Binding-site contacts:
Ligand atom C5 contacts residue ASN717 of chain 1.C at 3.6 Å.
Ligand atom C5 contacts residue LEU922 of chain 1.C at 4.3 Å (hydrophobic).
Ligand atom C1 contacts residue ASN717 of chain 1.C at 1.4 Å.
Ligand atom O7 contacts residue ASN717 of chain 1.C at 3.7 Å.
Ligand atom N2 contacts residue ASN717 of chain 1.C at 2.9 Å (h-bond).
Ligand atom O5 contacts residue ASN717 of chain 1.C at 2.3 Å (h-bond).
Ligand atom C2 contacts residue ASN717 of chain 1.C at 2.4 Å.
Ligand atom C4 contacts residue ASN717 of chain 1.C at 4.2 Å.
Ligand atom C7 contacts residue ASN717 of chain 1.C at 3.5 Å.
Ligand atom O7 contacts residue LEU922 of chain 1.C at 3.2 Å.
Ligand atom O6 contacts residue GLN926 of chain 1.C at 4.4 Å.
Ligand atom C8 contacts residue LEU922 of chain 1.C at 3.9 Å (hydrophobic).
Ligand atom C3 contacts residue ASN717 of chain 1.C at 3.7 Å.
Ligand atom C7 contacts residue LEU922 of chain 1.C at 3.8 Å (hydrophobic).
Ligand atom C3 contacts residue LEU922 of chain 1.C at 4.3 Å (hydrophobic).
Ligand atom O4 contacts residue LEU922 of chain 1.C at 4.5 Å.

This protein binds this small molecule.
Small molecule (SMILES): CC(=O)N[C@H]1[C@H](O[C@H]2[C@H](O)[C@@H](NC(C)=O)CO[C@@H]2CO)O[C@H](CO)[C@@H](O)[C@@H]1O

Sequence of chain 1.C:
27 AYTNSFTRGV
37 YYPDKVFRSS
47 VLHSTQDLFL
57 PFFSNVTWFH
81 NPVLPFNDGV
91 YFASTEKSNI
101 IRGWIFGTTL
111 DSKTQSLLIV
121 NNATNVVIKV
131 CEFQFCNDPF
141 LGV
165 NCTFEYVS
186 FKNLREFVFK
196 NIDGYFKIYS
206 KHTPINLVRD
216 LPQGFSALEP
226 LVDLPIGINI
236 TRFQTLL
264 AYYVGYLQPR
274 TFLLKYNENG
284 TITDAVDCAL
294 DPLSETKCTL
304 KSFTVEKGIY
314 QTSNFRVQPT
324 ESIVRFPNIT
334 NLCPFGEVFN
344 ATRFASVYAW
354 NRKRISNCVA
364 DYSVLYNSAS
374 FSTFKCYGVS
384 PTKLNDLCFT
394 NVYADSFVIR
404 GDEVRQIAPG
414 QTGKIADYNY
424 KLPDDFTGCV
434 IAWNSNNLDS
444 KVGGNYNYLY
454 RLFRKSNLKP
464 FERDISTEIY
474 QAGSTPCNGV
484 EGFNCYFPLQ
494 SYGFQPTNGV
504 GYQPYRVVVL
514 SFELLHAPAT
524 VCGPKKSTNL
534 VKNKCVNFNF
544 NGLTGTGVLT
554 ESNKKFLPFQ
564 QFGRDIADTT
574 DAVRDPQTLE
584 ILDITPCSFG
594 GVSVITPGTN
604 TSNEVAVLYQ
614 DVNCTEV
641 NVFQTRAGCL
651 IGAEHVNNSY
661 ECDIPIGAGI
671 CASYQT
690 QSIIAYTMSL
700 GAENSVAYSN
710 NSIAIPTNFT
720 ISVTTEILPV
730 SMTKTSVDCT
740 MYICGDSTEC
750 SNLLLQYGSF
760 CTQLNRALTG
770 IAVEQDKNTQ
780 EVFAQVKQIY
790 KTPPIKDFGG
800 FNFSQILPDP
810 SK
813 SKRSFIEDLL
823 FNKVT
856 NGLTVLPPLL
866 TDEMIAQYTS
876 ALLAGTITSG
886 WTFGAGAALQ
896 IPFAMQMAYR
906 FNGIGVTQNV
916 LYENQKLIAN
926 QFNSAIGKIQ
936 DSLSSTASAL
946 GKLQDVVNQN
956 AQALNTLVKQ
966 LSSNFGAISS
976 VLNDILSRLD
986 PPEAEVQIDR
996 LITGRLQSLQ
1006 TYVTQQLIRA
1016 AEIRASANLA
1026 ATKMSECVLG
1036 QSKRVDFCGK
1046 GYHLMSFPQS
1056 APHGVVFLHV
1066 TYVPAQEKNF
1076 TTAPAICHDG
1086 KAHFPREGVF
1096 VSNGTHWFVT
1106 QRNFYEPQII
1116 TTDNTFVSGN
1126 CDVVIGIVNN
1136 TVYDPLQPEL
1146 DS